A protein and the small-molecule ligand that binds it are described below.
Small molecule (SMILES): Clc1ccc2c(c1Nc1ccnc(Nc3cccc(N4CCOCC4)c3)n1)OCO2

Sequence of chain 1.A:
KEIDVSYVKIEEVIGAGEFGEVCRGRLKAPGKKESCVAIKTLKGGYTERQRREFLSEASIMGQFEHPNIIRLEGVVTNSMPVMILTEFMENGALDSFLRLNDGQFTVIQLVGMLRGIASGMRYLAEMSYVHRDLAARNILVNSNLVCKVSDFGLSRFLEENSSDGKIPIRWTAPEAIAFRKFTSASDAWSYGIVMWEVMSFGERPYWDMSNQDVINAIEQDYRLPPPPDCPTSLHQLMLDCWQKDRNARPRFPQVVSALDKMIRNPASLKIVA

Binding-site contacts:
Ligand atom CL1 contacts residue LEU150 of chain 1.A at 3.8 Å.
Ligand atom C3 contacts residue LYS50 of chain 1.A at 3.7 Å.
Ligand atom C5 contacts residue LYS50 of chain 1.A at 3.5 Å.
Ligand atom CL1 contacts residue SER160 of chain 1.A at 3.6 Å.
Ligand atom C9 contacts residue LEU150 of chain 1.A at 3.6 Å (hydrophobic).
Ligand atom C15 contacts residue ILE24 of chain 1.A at 3.5 Å (hydrophobic).
Ligand atom N3 contacts residue MET99 of chain 1.A at 2.9 Å (h-bond).
Ligand atom O2 contacts residue ALA48 of chain 1.A at 3.3 Å.
Ligand atom N2 contacts residue ALA48 of chain 1.A at 3.6 Å.
Ligand atom C4 contacts residue THR96 of chain 1.A at 3.7 Å.
Ligand atom C10 contacts residue THR96 of chain 1.A at 3.5 Å.
Ligand atom C5 contacts residue ALA48 of chain 1.A at 3.5 Å (hydrophobic).
Ligand atom C2 contacts residue GLU67 of chain 1.A at 3.4 Å.
Ligand atom O1 contacts residue THR96 of chain 1.A at 3.3 Å.
Ligand atom C8 contacts residue LEU150 of chain 1.A at 3.8 Å (hydrophobic).
Ligand atom C19 contacts residue GLU100 of chain 1.A at 3.1 Å.
Ligand atom C12 contacts residue MET99 of chain 1.A at 3.6 Å (hydrophobic).
Ligand atom C5 contacts residue ILE49 of chain 1.A at 3.8 Å (hydrophobic).
Ligand atom C5 contacts residue ILE94 of chain 1.A at 3.5 Å (hydrophobic).
Ligand atom C4 contacts residue LYS50 of chain 1.A at 3.7 Å.
Ligand atom C12 contacts residue ILE24 of chain 1.A at 3.8 Å (hydrophobic).
Ligand atom C17 contacts residue MET99 of chain 1.A at 3.4 Å (hydrophobic).
Ligand atom O2 contacts residue THR96 of chain 1.A at 3.7 Å.
Ligand atom C9 contacts residue THR96 of chain 1.A at 3.4 Å.
Ligand atom C9 contacts residue ILE80 of chain 1.A at 3.8 Å (hydrophobic).
Ligand atom C13 contacts residue ILE24 of chain 1.A at 3.6 Å (hydrophobic).
Ligand atom C5 contacts residue THR96 of chain 1.A at 3.6 Å.
Ligand atom C3 contacts residue GLU67 of chain 1.A at 3.7 Å.
Ligand atom C14 contacts residue ILE24 of chain 1.A at 3.7 Å (hydrophobic).
Ligand atom C10 contacts residue MET99 of chain 1.A at 3.6 Å (hydrophobic).
Ligand atom C17 contacts residue GLY102 of chain 1.A at 3.5 Å.
Ligand atom C10 contacts residue ALA48 of chain 1.A at 3.2 Å (hydrophobic).
Ligand atom N2 contacts residue MET99 of chain 1.A at 2.9 Å (h-bond).
Ligand atom C10 contacts residue GLU97 of chain 1.A at 3.2 Å.
Ligand atom C2 contacts residue LYS50 of chain 1.A at 3.7 Å.
Ligand atom O1 contacts residue ILE94 of chain 1.A at 3.6 Å (h-bond).
Ligand atom N3 contacts residue PHE98 of chain 1.A at 3.8 Å.
Ligand atom O1 contacts residue LYS50 of chain 1.A at 3.8 Å.
Ligand atom C18 contacts residue GLU100 of chain 1.A at 3.0 Å.
Ligand atom C9 contacts residue ALA48 of chain 1.A at 3.3 Å (hydrophobic).